The small molecule below binds the protein below.
Small molecule (SMILES): CSC[C@H]1O[C@@H](n2cnc3c(N)ncnc32)[C@H](O)[C@@H]1O

Sequence of chain 2.A:
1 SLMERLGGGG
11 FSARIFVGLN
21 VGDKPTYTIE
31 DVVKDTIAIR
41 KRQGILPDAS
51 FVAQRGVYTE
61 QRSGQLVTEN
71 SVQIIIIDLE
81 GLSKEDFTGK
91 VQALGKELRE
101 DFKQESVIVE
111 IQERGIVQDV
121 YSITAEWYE

Binding-site contacts:
Ligand atom O3' contacts residue SER71 of chain 3.A at 3.2 Å.
Ligand atom C1' contacts residue SER50 of chain 2.A at 3.3 Å.
Ligand atom N3 contacts residue ALA49 of chain 2.A at 3.5 Å.
Ligand atom C2 contacts residue ILE75 of chain 2.A at 3.3 Å (hydrophobic).
Ligand atom S5' contacts residue TYR58 of chain 3.A at 3.5 Å.
Ligand atom N1 contacts residue ILE75 of chain 2.A at 3.8 Å.
Ligand atom C3' contacts residue GLU69 of chain 3.A at 3.5 Å.
Ligand atom O3' contacts residue GLY56 of chain 3.A at 3.3 Å.
Ligand atom CS contacts residue ILE108 of chain 3.A at 3.9 Å (hydrophobic).
Ligand atom N6 contacts residue ILE77 of chain 2.A at 2.8 Å (h-bond).
Ligand atom C8 contacts residue NA1 of chain 2.D at 3.5 Å.
Ligand atom C5' contacts residue GLU69 of chain 3.A at 3.6 Å.
Ligand atom N3 contacts residue SER50 of chain 2.A at 2.9 Å (h-bond).
Ligand atom C2 contacts residue ILE77 of chain 2.A at 3.7 Å (hydrophobic).
Ligand atom O2' contacts residue GLY56 of chain 3.A at 3.4 Å.
Ligand atom C5' contacts residue GLY18 of chain 3.A at 3.6 Å.
Ligand atom N1 contacts residue ALA49 of chain 2.A at 3.8 Å.
Ligand atom C6 contacts residue ASP48 of chain 2.A at 3.7 Å.
Ligand atom O2' contacts residue SER50 of chain 2.A at 2.8 Å (h-bond).
Ligand atom N7 contacts residue NA1 of chain 2.D at 2.7 Å (h-bond).
Ligand atom S5' contacts residue PRO1 of chain 3.E at 3.7 Å.
Ligand atom C5 contacts residue ALA49 of chain 2.A at 3.8 Å (hydrophobic).
Ligand atom C2 contacts residue SER50 of chain 2.A at 3.7 Å.
Ligand atom N7 contacts residue ASP48 of chain 2.A at 3.7 Å.
Ligand atom C6 contacts residue ILE77 of chain 2.A at 3.8 Å (hydrophobic).
Ligand atom O2' contacts residue SER71 of chain 3.A at 2.8 Å (h-bond).
Ligand atom C2' contacts residue SER50 of chain 2.A at 3.3 Å.
Ligand atom N6 contacts residue LEU79 of chain 2.A at 3.5 Å.
Ligand atom C2' contacts residue GLY56 of chain 3.A at 3.7 Å.
Ligand atom CS contacts residue SER106 of chain 3.A at 3.5 Å.
Ligand atom N7 contacts residue ILE108 of chain 3.A at 3.6 Å.
Ligand atom N6 contacts residue ASP48 of chain 2.A at 3.6 Å (salt-bridge).
Ligand atom O4' contacts residue PHE16 of chain 3.A at 3.4 Å.
Ligand atom N1 contacts residue ILE77 of chain 2.A at 3.0 Å (h-bond).
Ligand atom O3' contacts residue GLU69 of chain 3.A at 2.6 Å (salt-bridge).
Ligand atom C2' contacts residue ALA49 of chain 2.A at 3.6 Å (hydrophobic).
Ligand atom O2' contacts residue GLN54 of chain 3.A at 3.3 Å (h-bond).
Ligand atom C2 contacts residue ALA49 of chain 2.A at 3.7 Å (hydrophobic).
Ligand atom C8 contacts residue ILE108 of chain 3.A at 3.7 Å (hydrophobic).
Ligand atom C4 contacts residue SER50 of chain 2.A at 3.7 Å.

Sequence of chain 3.A:
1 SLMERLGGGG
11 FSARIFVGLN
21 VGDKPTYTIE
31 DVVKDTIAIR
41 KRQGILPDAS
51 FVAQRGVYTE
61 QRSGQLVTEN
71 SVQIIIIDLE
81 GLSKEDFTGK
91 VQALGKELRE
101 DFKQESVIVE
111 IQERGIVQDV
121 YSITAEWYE